A protein and the small-molecule ligand that binds it are described below.
Small molecule (SMILES): Nc1nc2c(CCc3ccccc3)c3nc[nH]c3cc2c(=O)[nH]1

Binding-site contacts:
Ligand atom C17 contacts residue TYR260 of chain 2.A at 3.1 Å (hydrophobic).
Ligand atom C2 contacts residue CYS160 of chain 2.A at 3.7 Å (hydrophobic).
Ligand atom N11 contacts residue MET262 of chain 2.A at 3.7 Å.
Ligand atom C7 contacts residue CYS160 of chain 2.A at 3.6 Å (hydrophobic).
Ligand atom O22 contacts residue GLY232 of chain 2.A at 2.7 Å (h-bond).
Ligand atom C9 contacts residue ASP104 of chain 2.A at 3.4 Å.
Ligand atom N23 contacts residue MET262 of chain 2.A at 3.7 Å.
Ligand atom N11 contacts residue ALA234 of chain 2.A at 3.3 Å (h-bond).
Ligand atom C12 contacts residue GLY263 of chain 2.A at 3.4 Å.
Ligand atom O22 contacts residue GLY231 of chain 2.A at 3.3 Å.
Ligand atom N23 contacts residue ILE203 of chain 2.A at 3.6 Å.
Ligand atom N13 contacts residue TYR108 of chain 2.A at 3.6 Å.
Ligand atom N23 contacts residue ASP158 of chain 2.A at 2.9 Å (salt-bridge).
Ligand atom O22 contacts residue ASP158 of chain 2.A at 3.5 Å (salt-bridge).
Ligand atom O22 contacts residue CYS160 of chain 2.A at 3.4 Å.
Ligand atom N8 contacts residue MET262 of chain 2.A at 3.7 Å.
Ligand atom C4 contacts residue TYR108 of chain 2.A at 3.7 Å (hydrophobic).
Ligand atom C6 contacts residue TYR108 of chain 2.A at 3.7 Å (hydrophobic).
Ligand atom N23 contacts residue ASP104 of chain 2.A at 2.7 Å (salt-bridge).
Ligand atom C14 contacts residue TYR108 of chain 2.A at 3.6 Å (hydrophobic).
Ligand atom N8 contacts residue ASP158 of chain 2.A at 2.8 Å (salt-bridge).
Ligand atom C12 contacts residue TYR108 of chain 2.A at 3.6 Å (hydrophobic).
Ligand atom N10 contacts residue MET262 of chain 2.A at 3.4 Å.
Ligand atom C15 contacts residue ASP282 of chain 2.A at 3.6 Å.
Ligand atom O22 contacts residue GLN205 of chain 2.A at 3.0 Å (h-bond).
Ligand atom C16 contacts residue ASP104 of chain 2.A at 3.6 Å.
Ligand atom C1 contacts residue LEU233 of chain 2.A at 3.6 Å (hydrophobic).
Ligand atom N23 contacts residue SER105 of chain 2.A at 3.7 Å.
Ligand atom C17 contacts residue ASP282 of chain 2.A at 3.7 Å.
Ligand atom N10 contacts residue TYR108 of chain 2.A at 3.6 Å.
Ligand atom C14 contacts residue ASP104 of chain 2.A at 3.3 Å.
Ligand atom C9 contacts residue MET262 of chain 2.A at 3.5 Å (hydrophobic).
Ligand atom N11 contacts residue LEU233 of chain 2.A at 2.8 Å (h-bond).
Ligand atom N13 contacts residue GLY263 of chain 2.A at 3.5 Å.
Ligand atom C7 contacts residue ASP158 of chain 2.A at 3.6 Å.
Ligand atom C12 contacts residue ALA234 of chain 2.A at 3.5 Å (hydrophobic).
Ligand atom C9 contacts residue ASP158 of chain 2.A at 3.6 Å.
Ligand atom C15 contacts residue ASP104 of chain 2.A at 3.6 Å.
Ligand atom C5 contacts residue TYR108 of chain 2.A at 3.7 Å (hydrophobic).
Ligand atom N10 contacts residue ASP104 of chain 2.A at 2.8 Å (salt-bridge).

Sequence of chain 2.A:
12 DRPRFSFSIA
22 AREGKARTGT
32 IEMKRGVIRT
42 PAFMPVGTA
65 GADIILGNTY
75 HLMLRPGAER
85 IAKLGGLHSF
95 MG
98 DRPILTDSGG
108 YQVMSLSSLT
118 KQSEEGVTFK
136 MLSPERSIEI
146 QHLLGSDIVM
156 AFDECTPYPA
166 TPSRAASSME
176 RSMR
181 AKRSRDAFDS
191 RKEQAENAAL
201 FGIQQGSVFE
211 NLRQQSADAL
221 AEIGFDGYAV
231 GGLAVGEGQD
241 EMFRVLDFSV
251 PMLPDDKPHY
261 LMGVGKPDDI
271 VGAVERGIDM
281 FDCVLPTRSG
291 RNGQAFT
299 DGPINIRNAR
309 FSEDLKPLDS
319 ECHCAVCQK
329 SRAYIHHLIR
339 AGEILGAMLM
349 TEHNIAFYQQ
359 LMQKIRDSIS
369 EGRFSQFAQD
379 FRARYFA